Sequence of chain 1.A:
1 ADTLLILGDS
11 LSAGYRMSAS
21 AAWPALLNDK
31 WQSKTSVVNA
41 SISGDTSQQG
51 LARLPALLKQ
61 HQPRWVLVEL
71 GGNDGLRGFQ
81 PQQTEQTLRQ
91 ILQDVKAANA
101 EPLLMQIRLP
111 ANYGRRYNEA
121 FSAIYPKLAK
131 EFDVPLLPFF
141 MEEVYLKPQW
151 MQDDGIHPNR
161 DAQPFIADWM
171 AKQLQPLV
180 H

Binding-site contacts:
Ligand atom C1 contacts residue ASN73 of chain 1.A at 3.3 Å.
Ligand atom C2 contacts residue ASP9 of chain 1.A at 3.5 Å.
Ligand atom O1 contacts residue GLY44 of chain 1.A at 4.2 Å.
Ligand atom C6 contacts residue LEU11 of chain 1.A at 4.0 Å (hydrophobic).
Ligand atom O2 contacts residue ASP9 of chain 1.A at 3.1 Å.
Ligand atom O2 contacts residue ASP45 of chain 1.A at 4.3 Å.
Ligand atom C7 contacts residue LEU76 of chain 1.A at 4.3 Å (hydrophobic).
Ligand atom C1 contacts residue ASP9 of chain 1.A at 4.1 Å.
Ligand atom C8 contacts residue ARG108 of chain 1.A at 3.6 Å.
Ligand atom O2 contacts residue GLY44 of chain 1.A at 2.9 Å (h-bond).
Ligand atom C2 contacts residue LEU11 of chain 1.A at 4.1 Å (hydrophobic).
Ligand atom C1 contacts residue GLY44 of chain 1.A at 3.9 Å.
Ligand atom C8 contacts residue TYR145 of chain 1.A at 3.7 Å (hydrophobic).
Ligand atom C2 contacts residue SER10 of chain 1.A at 3.8 Å.
Ligand atom O1 contacts residue ASN73 of chain 1.A at 3.6 Å (h-bond).
Ligand atom C3 contacts residue ASN73 of chain 1.A at 3.3 Å.
Ligand atom O2 contacts residue SER10 of chain 1.A at 2.9 Å (h-bond).
Ligand atom C8 contacts residue LEU76 of chain 1.A at 4.2 Å (hydrophobic).
Ligand atom C1 contacts residue HIS157 of chain 1.A at 3.8 Å.
Ligand atom C4 contacts residue LEU11 of chain 1.A at 4.0 Å (hydrophobic).
Ligand atom C3 contacts residue GLY72 of chain 1.A at 4.3 Å.
Ligand atom C1 contacts residue SER10 of chain 1.A at 3.1 Å.
Ligand atom C8 contacts residue PRO110 of chain 1.A at 3.7 Å (hydrophobic).
Ligand atom C8 contacts residue LEU109 of chain 1.A at 4.4 Å (hydrophobic).
Ligand atom C2 contacts residue HIS157 of chain 1.A at 4.0 Å.
Ligand atom C2 contacts residue ASN73 of chain 1.A at 3.8 Å.
Ligand atom O1 contacts residue SER10 of chain 1.A at 3.3 Å.
Ligand atom C5 contacts residue GLY72 of chain 1.A at 3.6 Å.
Ligand atom C3 contacts residue ASP9 of chain 1.A at 3.9 Å.
Ligand atom C6 contacts residue PHE139 of chain 1.A at 4.0 Å (hydrophobic).
Ligand atom O2 contacts residue ASN73 of chain 1.A at 3.0 Å (h-bond).
Ligand atom C5 contacts residue LEU11 of chain 1.A at 4.4 Å (hydrophobic).
Ligand atom C7 contacts residue LEU109 of chain 1.A at 4.2 Å (hydrophobic).
Ligand atom C6 contacts residue GLY72 of chain 1.A at 4.4 Å.
Ligand atom C4 contacts residue ILE156 of chain 1.A at 4.2 Å (hydrophobic).
Ligand atom C5 contacts residue ASN73 of chain 1.A at 4.5 Å.
Ligand atom O1 contacts residue HIS157 of chain 1.A at 2.8 Å (h-bond).
Ligand atom C5 contacts residue LEU76 of chain 1.A at 4.4 Å (hydrophobic).
Ligand atom O2 contacts residue SER43 of chain 1.A at 3.9 Å.
Ligand atom C7 contacts residue ARG108 of chain 1.A at 3.4 Å.

A protein and the small-molecule ligand that binds it are described below.
Small molecule (SMILES): CCCCCCCC(=O)O